The small molecule below binds the protein below.
Small molecule (SMILES): CC(C)=CCC/C(C)=C/CC/C(C)=C/CS[P](=O)(O)OP(=O)(O)O

Binding-site contacts:
Ligand atom C14 contacts residue TYR176 of chain 1.B at 3.4 Å (hydrophobic).
Ligand atom C10 contacts residue GLY197 of chain 1.B at 3.9 Å.
Ligand atom O2A contacts residue ASN204 of chain 1.B at 4.0 Å.
Ligand atom C9 contacts residue ALA165 of chain 1.B at 3.6 Å (hydrophobic).
Ligand atom C14 contacts residue SER280 of chain 1.B at 3.8 Å.
Ligand atom C12 contacts residue GLY169 of chain 1.B at 3.7 Å.
Ligand atom C9 contacts residue RWZ1 of chain 1.H at 3.9 Å.
Ligand atom C4 contacts residue PHE42 of chain 1.B at 3.5 Å (hydrophobic).
Ligand atom O2A contacts residue RWZ1 of chain 1.H at 3.5 Å.
Ligand atom C7 contacts residue LEU200 of chain 1.B at 3.4 Å (hydrophobic).
Ligand atom C3 contacts residue RWZ1 of chain 1.H at 4.0 Å.
Ligand atom C6 contacts residue RWZ1 of chain 1.H at 3.6 Å.
Ligand atom C4 contacts residue RWZ1 of chain 1.H at 3.9 Å.
Ligand atom O3A contacts residue SER41 of chain 1.B at 2.5 Å (h-bond).
Ligand atom S1 contacts residue SER41 of chain 1.B at 2.9 Å (h-bond).
Ligand atom PB contacts residue SER39 of chain 1.B at 3.5 Å.
Ligand atom C15 contacts residue TYR267 of chain 1.B at 3.6 Å (hydrophobic).
Ligand atom C9 contacts residue VAL168 of chain 1.B at 3.4 Å (hydrophobic).
Ligand atom O2B contacts residue SER39 of chain 1.B at 2.5 Å (h-bond).
Ligand atom PB contacts residue SER41 of chain 1.B at 3.2 Å.
Ligand atom C15 contacts residue MET196 of chain 1.B at 3.5 Å (hydrophobic).
Ligand atom C14 contacts residue LEU172 of chain 1.B at 3.8 Å (hydrophobic).
Ligand atom C1 contacts residue SER41 of chain 1.B at 3.4 Å.
Ligand atom C13 contacts residue MET196 of chain 1.B at 3.6 Å (hydrophobic).
Ligand atom C14 contacts residue MET196 of chain 1.B at 3.8 Å (hydrophobic).
Ligand atom O2B contacts residue SER41 of chain 1.B at 2.7 Å (h-bond).
Ligand atom C11 contacts residue LEU172 of chain 1.B at 3.6 Å (hydrophobic).
Ligand atom C8 contacts residue LEU200 of chain 1.B at 3.6 Å (hydrophobic).
Ligand atom O3B contacts residue RWZ1 of chain 1.H at 3.3 Å.
Ligand atom C3 contacts residue PHE42 of chain 1.B at 3.8 Å (hydrophobic).
Ligand atom O1A contacts residue SER41 of chain 1.B at 3.9 Å.
Ligand atom C15 contacts residue ALA193 of chain 1.B at 4.0 Å (hydrophobic).
Ligand atom C12 contacts residue MET196 of chain 1.B at 3.8 Å (hydrophobic).
Ligand atom C13 contacts residue GLY169 of chain 1.B at 4.0 Å.
Ligand atom C1 contacts residue PHE42 of chain 1.B at 3.9 Å (hydrophobic).
Ligand atom C10 contacts residue LEU200 of chain 1.B at 3.5 Å (hydrophobic).
Ligand atom PA contacts residue SER41 of chain 1.B at 3.2 Å.
Ligand atom O3B contacts residue SER39 of chain 1.B at 3.7 Å.
Ligand atom O2B contacts residue PHE42 of chain 1.B at 3.8 Å.
Ligand atom C15 contacts residue GLY169 of chain 1.B at 3.8 Å.

Sequence of chain 1.B:
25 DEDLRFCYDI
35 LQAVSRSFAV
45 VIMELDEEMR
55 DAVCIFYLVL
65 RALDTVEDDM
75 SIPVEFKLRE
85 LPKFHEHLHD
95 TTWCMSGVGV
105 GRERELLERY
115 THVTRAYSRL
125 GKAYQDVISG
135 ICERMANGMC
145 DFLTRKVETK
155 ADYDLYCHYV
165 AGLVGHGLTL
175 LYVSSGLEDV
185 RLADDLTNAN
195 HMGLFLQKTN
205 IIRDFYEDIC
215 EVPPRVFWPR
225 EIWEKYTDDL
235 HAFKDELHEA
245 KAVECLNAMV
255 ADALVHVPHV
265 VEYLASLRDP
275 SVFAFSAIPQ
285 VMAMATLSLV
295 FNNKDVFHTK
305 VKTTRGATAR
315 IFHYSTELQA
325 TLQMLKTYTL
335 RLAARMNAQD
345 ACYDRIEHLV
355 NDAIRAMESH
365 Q